Sequence of chain 1.D:
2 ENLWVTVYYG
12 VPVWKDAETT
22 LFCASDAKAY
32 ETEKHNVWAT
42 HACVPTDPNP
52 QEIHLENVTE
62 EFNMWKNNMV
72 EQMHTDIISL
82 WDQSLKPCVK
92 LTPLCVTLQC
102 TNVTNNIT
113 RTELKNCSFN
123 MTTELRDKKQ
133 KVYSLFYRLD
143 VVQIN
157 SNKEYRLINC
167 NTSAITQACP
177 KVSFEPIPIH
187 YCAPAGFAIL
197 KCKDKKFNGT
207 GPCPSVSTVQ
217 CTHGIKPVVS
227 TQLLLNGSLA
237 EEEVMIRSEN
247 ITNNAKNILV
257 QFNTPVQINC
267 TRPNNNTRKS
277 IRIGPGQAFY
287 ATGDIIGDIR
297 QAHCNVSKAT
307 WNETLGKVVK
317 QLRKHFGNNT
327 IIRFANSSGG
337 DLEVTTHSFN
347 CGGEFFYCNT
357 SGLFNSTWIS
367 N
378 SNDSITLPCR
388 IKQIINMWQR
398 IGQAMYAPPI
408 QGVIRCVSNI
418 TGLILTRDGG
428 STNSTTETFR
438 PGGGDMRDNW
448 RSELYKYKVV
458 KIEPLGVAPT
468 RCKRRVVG

The small molecule below binds the protein below.
Small molecule (SMILES): CC(=O)N[C@@H]1[C@@H](O)[C@H](O)[C@@H](CO)O[C@H]1O

Binding-site contacts:
Ligand atom N2 contacts residue ASN103 of chain 1.D at 2.9 Å (h-bond).
Ligand atom C2 contacts residue ASN103 of chain 1.D at 2.5 Å.
Ligand atom O5 contacts residue LYS117 of chain 1.D at 4.4 Å.
Ligand atom O5 contacts residue ASN103 of chain 1.D at 2.4 Å (h-bond).
Ligand atom C1 contacts residue ASN103 of chain 1.D at 1.4 Å.
Ligand atom C4 contacts residue ASN103 of chain 1.D at 4.3 Å.
Ligand atom C5 contacts residue ASN103 of chain 1.D at 3.7 Å.
Ligand atom C3 contacts residue ASN103 of chain 1.D at 3.8 Å.
Ligand atom C7 contacts residue ASN103 of chain 1.D at 3.2 Å.
Ligand atom O7 contacts residue ASN103 of chain 1.D at 3.0 Å (h-bond).